This protein binds this small molecule.
Small molecule (SMILES): CC(=O)N[C@@H]1[C@@H](O)[C@H](O)[C@@H](CO)O[C@H]1O

Sequence of chain 1.A:
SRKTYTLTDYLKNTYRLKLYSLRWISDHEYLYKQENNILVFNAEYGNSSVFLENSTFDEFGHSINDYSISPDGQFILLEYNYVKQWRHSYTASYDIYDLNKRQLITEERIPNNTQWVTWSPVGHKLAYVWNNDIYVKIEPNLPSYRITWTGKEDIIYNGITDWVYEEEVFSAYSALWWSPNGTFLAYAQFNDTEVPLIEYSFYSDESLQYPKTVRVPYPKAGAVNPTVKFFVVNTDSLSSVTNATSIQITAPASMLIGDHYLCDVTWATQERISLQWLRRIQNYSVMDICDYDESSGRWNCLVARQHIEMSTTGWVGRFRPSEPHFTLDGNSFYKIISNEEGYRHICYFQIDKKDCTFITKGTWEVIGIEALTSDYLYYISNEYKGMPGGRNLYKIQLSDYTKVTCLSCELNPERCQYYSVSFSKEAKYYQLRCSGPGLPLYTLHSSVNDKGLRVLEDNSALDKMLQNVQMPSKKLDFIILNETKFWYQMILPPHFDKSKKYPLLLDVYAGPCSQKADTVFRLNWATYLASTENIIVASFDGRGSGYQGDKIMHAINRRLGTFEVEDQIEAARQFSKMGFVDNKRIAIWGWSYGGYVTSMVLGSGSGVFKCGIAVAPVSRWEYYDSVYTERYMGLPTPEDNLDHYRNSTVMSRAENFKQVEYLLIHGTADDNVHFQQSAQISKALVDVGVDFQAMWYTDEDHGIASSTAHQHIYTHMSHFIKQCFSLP

Binding-site contacts:
Ligand atom C2 contacts residue ASN199 of chain 1.A at 2.5 Å.
Ligand atom C4 contacts residue ASN199 of chain 1.A at 4.3 Å.
Ligand atom C7 contacts residue ASN199 of chain 1.A at 3.2 Å.
Ligand atom C6 contacts residue GLU202 of chain 1.A at 3.5 Å.
Ligand atom C1 contacts residue THR201 of chain 1.A at 3.3 Å.
Ligand atom N2 contacts residue ASN199 of chain 1.A at 3.0 Å (h-bond).
Ligand atom C5 contacts residue ASN199 of chain 1.A at 3.7 Å.
Ligand atom C6 contacts residue THR201 of chain 1.A at 4.1 Å.
Ligand atom O6 contacts residue THR201 of chain 1.A at 4.2 Å.
Ligand atom C5 contacts residue THR201 of chain 1.A at 3.8 Å.
Ligand atom C1 contacts residue ILE164 of chain 1.A at 4.2 Å (hydrophobic).
Ligand atom C2 contacts residue THR201 of chain 1.A at 4.5 Å.
Ligand atom C3 contacts residue ASN199 of chain 1.A at 3.8 Å.
Ligand atom O7 contacts residue ILE164 of chain 1.A at 4.2 Å.
Ligand atom C8 contacts residue ILE164 of chain 1.A at 4.2 Å (hydrophobic).
Ligand atom O5 contacts residue ASN199 of chain 1.A at 2.4 Å (h-bond).
Ligand atom O7 contacts residue GLN197 of chain 1.A at 4.4 Å.
Ligand atom C1 contacts residue ASN199 of chain 1.A at 1.5 Å.
Ligand atom O7 contacts residue LYS237 of chain 1.A at 3.8 Å.
Ligand atom N2 contacts residue ILE164 of chain 1.A at 3.9 Å.
Ligand atom C8 contacts residue THR158 of chain 1.A at 4.5 Å.
Ligand atom O7 contacts residue ASN199 of chain 1.A at 2.9 Å (h-bond).
Ligand atom O6 contacts residue GLU202 of chain 1.A at 2.6 Å (salt-bridge).
Ligand atom C7 contacts residue ILE164 of chain 1.A at 3.9 Å (hydrophobic).
Ligand atom O5 contacts residue THR201 of chain 1.A at 3.5 Å (h-bond).